The small molecule below binds the protein below.
Small molecule (SMILES): CC(=O)N[C@@H]1[C@@H](O)[C@H](O)[C@@H](CO)O[C@H]1O

Sequence of chain 1.C:
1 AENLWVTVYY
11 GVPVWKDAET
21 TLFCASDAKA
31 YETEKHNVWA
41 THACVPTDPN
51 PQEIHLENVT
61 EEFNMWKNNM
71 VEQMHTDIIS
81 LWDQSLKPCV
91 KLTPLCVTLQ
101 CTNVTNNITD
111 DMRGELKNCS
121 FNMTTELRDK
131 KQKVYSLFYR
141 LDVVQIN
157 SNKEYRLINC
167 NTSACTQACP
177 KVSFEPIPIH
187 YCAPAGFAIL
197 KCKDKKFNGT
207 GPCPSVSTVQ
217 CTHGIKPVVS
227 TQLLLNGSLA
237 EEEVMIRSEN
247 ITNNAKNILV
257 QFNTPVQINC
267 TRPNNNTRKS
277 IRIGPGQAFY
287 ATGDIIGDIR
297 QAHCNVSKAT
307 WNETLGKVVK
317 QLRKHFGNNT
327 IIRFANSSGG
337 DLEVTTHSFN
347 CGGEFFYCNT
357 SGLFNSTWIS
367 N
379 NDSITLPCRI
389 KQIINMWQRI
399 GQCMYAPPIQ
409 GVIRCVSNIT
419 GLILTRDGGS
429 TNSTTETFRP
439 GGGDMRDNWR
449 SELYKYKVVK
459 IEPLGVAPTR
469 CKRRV

Binding-site contacts:
Ligand atom O7 contacts residue ASN308 of chain 1.C at 4.0 Å.
Ligand atom O5 contacts residue ASN308 of chain 1.C at 2.4 Å (h-bond).
Ligand atom C7 contacts residue ASN308 of chain 1.C at 3.4 Å.
Ligand atom C1 contacts residue ASN308 of chain 1.C at 1.4 Å.
Ligand atom C4 contacts residue ASN308 of chain 1.C at 4.2 Å.
Ligand atom N2 contacts residue ASN308 of chain 1.C at 2.9 Å (h-bond).
Ligand atom C2 contacts residue ASN308 of chain 1.C at 2.4 Å.
Ligand atom C5 contacts residue ASN308 of chain 1.C at 3.7 Å.
Ligand atom C3 contacts residue ASN308 of chain 1.C at 3.8 Å.
Ligand atom C8 contacts residue ASN308 of chain 1.C at 3.2 Å.